A small-molecule ligand and the protein it binds are described below.
Small molecule (SMILES): CC(C)CCC[C@@H](C)[C@H]1CC[C@H]2[C@@H]3CC=C4C[C@@H](O)CC[C@]4(C)[C@H]3CC[C@]12C

Sequence of chain 1.D:
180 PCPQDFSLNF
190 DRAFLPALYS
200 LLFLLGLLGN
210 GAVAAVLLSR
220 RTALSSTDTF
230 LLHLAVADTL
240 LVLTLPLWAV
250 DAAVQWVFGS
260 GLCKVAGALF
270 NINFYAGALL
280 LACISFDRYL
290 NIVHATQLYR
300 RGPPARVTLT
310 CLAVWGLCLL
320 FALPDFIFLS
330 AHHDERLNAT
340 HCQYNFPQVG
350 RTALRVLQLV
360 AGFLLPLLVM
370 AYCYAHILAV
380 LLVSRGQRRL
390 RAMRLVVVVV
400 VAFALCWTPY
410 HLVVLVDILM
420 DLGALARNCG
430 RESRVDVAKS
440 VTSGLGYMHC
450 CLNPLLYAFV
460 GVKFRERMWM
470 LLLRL

Binding-site contacts:
Ligand atom C23 contacts residue PHE325 of chain 1.D at 3.6 Å (hydrophobic).
Ligand atom O1 contacts residue GLY260 of chain 1.D at 4.3 Å.
Ligand atom C3 contacts residue GLY260 of chain 1.D at 3.6 Å.
Ligand atom C16 contacts residue PHE325 of chain 1.D at 4.1 Å (hydrophobic).
Ligand atom C20 contacts residue PHE325 of chain 1.D at 3.7 Å (hydrophobic).
Ligand atom C17 contacts residue PHE325 of chain 1.D at 3.2 Å (hydrophobic).
Ligand atom C22 contacts residue PHE325 of chain 1.D at 4.0 Å (hydrophobic).
Ligand atom C6 contacts residue GLY260 of chain 1.D at 3.4 Å.
Ligand atom C3 contacts residue LYS263 of chain 1.D at 4.3 Å.
Ligand atom C7 contacts residue GLY260 of chain 1.D at 3.5 Å.
Ligand atom C2 contacts residue LYS263 of chain 1.D at 4.0 Å.
Ligand atom C13 contacts residue PHE325 of chain 1.D at 4.0 Å (hydrophobic).
Ligand atom C12 contacts residue PHE325 of chain 1.D at 3.7 Å (hydrophobic).
Ligand atom C4 contacts residue GLY260 of chain 1.D at 3.6 Å.
Ligand atom C5 contacts residue GLY260 of chain 1.D at 3.6 Å.
Ligand atom C1 contacts residue LYS263 of chain 1.D at 3.5 Å.
Ligand atom C26 contacts residue PHE325 of chain 1.D at 4.0 Å (hydrophobic).
Ligand atom C21 contacts residue PHE325 of chain 1.D at 3.6 Å (hydrophobic).